The protein below binds the small molecule below.
Small molecule (SMILES): C[C@H](CCC(=O)O)[C@H]1CC[C@H]2[C@@H]3[C@H](O)C[C@@H]4C[C@H](O)CC[C@]4(C)[C@H]3C[C@H](O)[C@]12C

Sequence of chain 1.G:
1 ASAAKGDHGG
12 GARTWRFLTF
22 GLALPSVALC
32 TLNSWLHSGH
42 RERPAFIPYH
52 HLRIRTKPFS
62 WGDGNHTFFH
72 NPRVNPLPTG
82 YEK

Binding-site contacts:
Ligand atom C18 contacts residue PHE21 of chain 1.G at 4.2 Å (hydrophobic).
Ligand atom O26 contacts residue ARG17 of chain 1.G at 3.3 Å (salt-bridge).
Ligand atom C21 contacts residue PHE18 of chain 1.G at 4.2 Å (hydrophobic).
Ligand atom O12 contacts residue PEK1 of chain 1.XA at 3.4 Å (h-bond).
Ligand atom C21 contacts residue PHE21 of chain 1.G at 4.1 Å (hydrophobic).
Ligand atom C19 contacts residue PHE21 of chain 1.G at 3.9 Å (hydrophobic).
Ligand atom C12 contacts residue PHE21 of chain 1.G at 3.8 Å (hydrophobic).
Ligand atom C18 contacts residue PHE18 of chain 1.G at 4.4 Å (hydrophobic).
Ligand atom C1 contacts residue PEK1 of chain 1.XA at 4.4 Å.
Ligand atom C24 contacts residue ARG14 of chain 1.G at 3.5 Å.
Ligand atom C20 contacts residue PHE18 of chain 1.G at 3.9 Å (hydrophobic).
Ligand atom C11 contacts residue PHE21 of chain 1.G at 3.9 Å (hydrophobic).
Ligand atom O25 contacts residue ARG14 of chain 1.G at 2.9 Å (salt-bridge).
Ligand atom C23 contacts residue ARG17 of chain 1.G at 4.0 Å.
Ligand atom C22 contacts residue PHE18 of chain 1.G at 3.7 Å (hydrophobic).
Ligand atom C24 contacts residue ARG17 of chain 1.G at 3.8 Å.
Ligand atom C18 contacts residue GLY22 of chain 1.G at 3.5 Å.
Ligand atom C21 contacts residue ARG17 of chain 1.G at 4.2 Å.
Ligand atom C16 contacts residue PHE18 of chain 1.G at 4.4 Å (hydrophobic).
Ligand atom C2 contacts residue PEK1 of chain 1.XA at 4.1 Å.
Ligand atom O26 contacts residue ARG14 of chain 1.G at 2.7 Å (salt-bridge).